Binding-site contacts:
Ligand atom C2 contacts residue VAL180 of chain 1.A at 3.7 Å (hydrophobic).
Ligand atom O1A contacts residue ALA214 of chain 1.A at 3.0 Å (h-bond).
Ligand atom N7 contacts residue VAL210 of chain 1.A at 3.7 Å.
Ligand atom N7 contacts residue GLY211 of chain 1.A at 3.5 Å.
Ligand atom PG contacts residue ARG332 of chain 1.E at 3.5 Å.
Ligand atom O2G contacts residue ARG332 of chain 1.E at 2.7 Å (salt-bridge).
Ligand atom PG contacts residue LYS212 of chain 1.A at 3.6 Å.
Ligand atom N6 contacts residue ILE181 of chain 1.A at 3.0 Å (h-bond).
Ligand atom C2 contacts residue PRO179 of chain 1.A at 3.3 Å (hydrophobic).
Ligand atom O3G contacts residue LYS212 of chain 1.A at 2.5 Å (salt-bridge).
Ligand atom O1A contacts residue GLY211 of chain 1.A at 3.2 Å.
Ligand atom N1 contacts residue ILE181 of chain 1.A at 3.1 Å (h-bond).
Ligand atom O1B contacts residue GLY211 of chain 1.A at 3.0 Å (h-bond).
Ligand atom PG contacts residue THR213 of chain 1.A at 3.4 Å.
Ligand atom S1G contacts residue ARG332 of chain 1.E at 2.8 Å (salt-bridge).
Ligand atom C2 contacts residue ILE181 of chain 1.A at 3.7 Å (hydrophobic).
Ligand atom C8 contacts residue GLY211 of chain 1.A at 3.5 Å.
Ligand atom PB contacts residue LYS212 of chain 1.A at 3.3 Å.
Ligand atom O2B contacts residue GLY209 of chain 1.A at 2.6 Å (h-bond).
Ligand atom N3 contacts residue LEU353 of chain 1.A at 3.4 Å.
Ligand atom N6 contacts residue ARG183 of chain 1.A at 3.4 Å.
Ligand atom N6 contacts residue ILE349 of chain 1.A at 3.5 Å.
Ligand atom O2' contacts residue LEU353 of chain 1.A at 3.7 Å.
Ligand atom O2B contacts residue PRO208 of chain 1.A at 3.5 Å.
Ligand atom O2B contacts residue LYS212 of chain 1.A at 2.7 Å (salt-bridge).
Ligand atom O1A contacts residue THR213 of chain 1.A at 3.3 Å (h-bond).
Ligand atom S1G contacts residue THR213 of chain 1.A at 2.8 Å (h-bond).
Ligand atom O1A contacts residue LYS212 of chain 1.A at 3.5 Å (salt-bridge).
Ligand atom C2 contacts residue LEU353 of chain 1.A at 3.5 Å (hydrophobic).
Ligand atom O3B contacts residue THR213 of chain 1.A at 2.8 Å (h-bond).
Ligand atom O3B contacts residue LYS212 of chain 1.A at 3.6 Å.
Ligand atom O3A contacts residue GLY209 of chain 1.A at 3.6 Å.
Ligand atom N1 contacts residue VAL180 of chain 1.A at 3.5 Å.
Ligand atom O1B contacts residue LYS212 of chain 1.A at 2.4 Å (salt-bridge).
Ligand atom C6 contacts residue ILE349 of chain 1.A at 3.7 Å (hydrophobic).
Ligand atom C2 contacts residue ILE349 of chain 1.A at 3.7 Å (hydrophobic).
Ligand atom PB contacts residue GLY209 of chain 1.A at 3.6 Å.
Ligand atom S1G contacts residue GLU279 of chain 1.A at 3.2 Å (salt-bridge).
Ligand atom O1B contacts residue THR213 of chain 1.A at 3.3 Å (h-bond).
Ligand atom C6 contacts residue ILE181 of chain 1.A at 3.6 Å (hydrophobic).

Sequence of chain 1.A:
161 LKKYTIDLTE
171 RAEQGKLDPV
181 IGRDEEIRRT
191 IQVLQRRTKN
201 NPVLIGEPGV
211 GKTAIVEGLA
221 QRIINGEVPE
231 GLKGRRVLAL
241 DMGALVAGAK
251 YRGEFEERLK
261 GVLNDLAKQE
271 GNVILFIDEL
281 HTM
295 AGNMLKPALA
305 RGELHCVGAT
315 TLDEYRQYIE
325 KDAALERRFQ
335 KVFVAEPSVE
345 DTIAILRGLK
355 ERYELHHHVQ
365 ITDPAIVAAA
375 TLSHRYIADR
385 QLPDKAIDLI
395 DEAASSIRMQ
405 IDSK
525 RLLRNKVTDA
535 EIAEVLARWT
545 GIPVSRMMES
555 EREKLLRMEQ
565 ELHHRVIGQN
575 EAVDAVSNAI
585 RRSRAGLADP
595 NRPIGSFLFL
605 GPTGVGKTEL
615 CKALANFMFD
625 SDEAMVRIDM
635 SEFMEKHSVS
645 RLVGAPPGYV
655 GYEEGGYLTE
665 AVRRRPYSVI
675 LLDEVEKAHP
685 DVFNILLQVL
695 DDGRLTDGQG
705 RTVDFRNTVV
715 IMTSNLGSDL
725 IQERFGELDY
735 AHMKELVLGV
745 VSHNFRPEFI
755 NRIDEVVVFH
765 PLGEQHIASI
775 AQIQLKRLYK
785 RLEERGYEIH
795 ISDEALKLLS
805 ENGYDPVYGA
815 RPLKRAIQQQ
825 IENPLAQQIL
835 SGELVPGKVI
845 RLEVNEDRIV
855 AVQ

Sequence of chain 1.E:
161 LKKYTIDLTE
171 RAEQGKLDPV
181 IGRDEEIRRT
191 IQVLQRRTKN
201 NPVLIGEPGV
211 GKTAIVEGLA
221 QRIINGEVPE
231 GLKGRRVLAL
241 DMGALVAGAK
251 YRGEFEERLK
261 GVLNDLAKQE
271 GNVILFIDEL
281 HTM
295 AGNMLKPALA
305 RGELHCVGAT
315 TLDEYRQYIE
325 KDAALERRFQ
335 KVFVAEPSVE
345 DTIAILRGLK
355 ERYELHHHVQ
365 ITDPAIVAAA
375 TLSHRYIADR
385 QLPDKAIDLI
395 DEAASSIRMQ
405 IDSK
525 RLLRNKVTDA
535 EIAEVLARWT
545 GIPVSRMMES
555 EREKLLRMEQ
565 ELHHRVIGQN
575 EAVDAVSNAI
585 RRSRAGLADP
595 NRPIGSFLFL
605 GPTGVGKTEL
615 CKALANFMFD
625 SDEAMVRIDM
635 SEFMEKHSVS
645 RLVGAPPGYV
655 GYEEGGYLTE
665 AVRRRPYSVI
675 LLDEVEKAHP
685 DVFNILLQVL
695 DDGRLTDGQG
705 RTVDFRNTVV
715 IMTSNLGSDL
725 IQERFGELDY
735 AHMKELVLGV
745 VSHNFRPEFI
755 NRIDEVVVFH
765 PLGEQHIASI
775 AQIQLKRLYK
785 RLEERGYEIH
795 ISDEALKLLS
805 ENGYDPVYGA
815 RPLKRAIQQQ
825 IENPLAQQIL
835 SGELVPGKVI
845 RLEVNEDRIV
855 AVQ

The small molecule below binds the protein below.
Small molecule (SMILES): Nc1ncnc2c1ncn2[C@@H]1O[C@H](COP(=O)(O)OP(=O)(O)OP(O)(O)=S)[C@@H](O)[C@H]1O